Binding-site contacts:
Ligand atom C19 contacts residue PHE236 of chain 1.B at 3.5 Å (hydrophobic).
Ligand atom N3 contacts residue ILE192 of chain 1.B at 3.8 Å.
Ligand atom C21 contacts residue PHE236 of chain 1.B at 3.4 Å (hydrophobic).
Ligand atom C11 contacts residue TYR157 of chain 1.B at 3.6 Å (hydrophobic).
Ligand atom N4 contacts residue ILE192 of chain 1.B at 3.6 Å.
Ligand atom C22 contacts residue PHE236 of chain 1.B at 3.9 Å (hydrophobic).
Ligand atom C9 contacts residue ILE108 of chain 1.B at 3.5 Å (hydrophobic).
Ligand atom C7 contacts residue PHE132 of chain 1.B at 3.6 Å (hydrophobic).
Ligand atom O25 contacts residue TYR110 of chain 1.B at 3.0 Å.
Ligand atom C1 contacts residue ILE155 of chain 1.B at 3.7 Å (hydrophobic).
Ligand atom C23 contacts residue PHE236 of chain 1.B at 3.5 Å (hydrophobic).
Ligand atom C21 contacts residue TYR203 of chain 1.B at 3.8 Å (hydrophobic).
Ligand atom C26 contacts residue THR109 of chain 1.B at 3.7 Å.
Ligand atom C27 contacts residue THR109 of chain 1.B at 3.5 Å.
Ligand atom C23 contacts residue TYR110 of chain 1.B at 3.3 Å (hydrophobic).
Ligand atom C13 contacts residue VAL197 of chain 1.B at 3.6 Å (hydrophobic).
Ligand atom C1 contacts residue PRO179 of chain 1.B at 3.9 Å (hydrophobic).
Ligand atom C10 contacts residue VAL194 of chain 1.B at 3.7 Å (hydrophobic).
Ligand atom C20 contacts residue PHE236 of chain 1.B at 3.2 Å (hydrophobic).
Ligand atom C3 contacts residue ALA24 of chain 1.D at 3.7 Å (hydrophobic).
Ligand atom C4 contacts residue ALA24 of chain 1.D at 3.8 Å (hydrophobic).
Ligand atom C12 contacts residue PHE236 of chain 1.B at 3.8 Å (hydrophobic).
Ligand atom C22 contacts residue TYR203 of chain 1.B at 3.5 Å (hydrophobic).
Ligand atom C8 contacts residue ILE108 of chain 1.B at 3.8 Å (hydrophobic).
Ligand atom C10 contacts residue TYR157 of chain 1.B at 3.6 Å (hydrophobic).
Ligand atom C14 contacts residue PHE236 of chain 1.B at 3.9 Å (hydrophobic).
Ligand atom N4 contacts residue LEU239 of chain 1.B at 3.8 Å.
Ligand atom O24 contacts residue PHE236 of chain 1.B at 3.7 Å.
Ligand atom N6 contacts residue VAL194 of chain 1.B at 3.7 Å.
Ligand atom C3 contacts residue TYR157 of chain 1.B at 3.5 Å (hydrophobic).
Ligand atom O24 contacts residue TYR110 of chain 1.B at 3.9 Å.
Ligand atom C3 contacts residue PRO179 of chain 1.B at 3.7 Å (hydrophobic).
Ligand atom C8 contacts residue PHE132 of chain 1.B at 3.4 Å (hydrophobic).
Ligand atom C11 contacts residue VAL194 of chain 1.B at 3.7 Å (hydrophobic).
Ligand atom C14 contacts residue VAL197 of chain 1.B at 3.6 Å (hydrophobic).
Ligand atom C1 contacts residue ILE181 of chain 1.B at 3.4 Å (hydrophobic).
Ligand atom C4 contacts residue TYR157 of chain 1.B at 3.4 Å (hydrophobic).
Ligand atom C19 contacts residue TYR110 of chain 1.B at 3.7 Å (hydrophobic).
Ligand atom C20 contacts residue TYR110 of chain 1.B at 3.5 Å (hydrophobic).
Ligand atom C9 contacts residue TYR157 of chain 1.B at 3.8 Å (hydrophobic).

Sequence of chain 1.D:
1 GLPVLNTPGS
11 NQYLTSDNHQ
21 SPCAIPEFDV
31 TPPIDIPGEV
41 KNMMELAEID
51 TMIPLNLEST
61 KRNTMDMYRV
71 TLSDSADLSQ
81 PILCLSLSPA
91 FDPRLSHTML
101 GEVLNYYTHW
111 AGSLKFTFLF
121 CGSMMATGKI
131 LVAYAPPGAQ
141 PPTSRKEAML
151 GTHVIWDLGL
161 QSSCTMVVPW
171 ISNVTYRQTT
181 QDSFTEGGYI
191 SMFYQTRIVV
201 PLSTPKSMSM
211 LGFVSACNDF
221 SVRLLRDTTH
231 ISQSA

Sequence of chain 1.B:
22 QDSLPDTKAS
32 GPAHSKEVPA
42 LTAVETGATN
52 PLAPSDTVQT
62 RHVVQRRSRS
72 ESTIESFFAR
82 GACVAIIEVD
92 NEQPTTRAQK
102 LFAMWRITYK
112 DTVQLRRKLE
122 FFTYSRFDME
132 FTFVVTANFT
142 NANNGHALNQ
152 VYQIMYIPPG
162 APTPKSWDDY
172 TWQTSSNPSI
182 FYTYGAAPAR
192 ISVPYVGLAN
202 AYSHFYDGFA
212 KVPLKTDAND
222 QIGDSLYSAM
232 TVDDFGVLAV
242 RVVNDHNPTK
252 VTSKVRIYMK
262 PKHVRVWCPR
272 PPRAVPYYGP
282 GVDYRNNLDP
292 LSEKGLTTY

The protein below binds the small molecule below.
Small molecule (SMILES): CCOC(=O)c1ccc(OCCCCC2CCN(c3ccc(C)nn3)CC2)cc1

Sequence of chain 2.D:
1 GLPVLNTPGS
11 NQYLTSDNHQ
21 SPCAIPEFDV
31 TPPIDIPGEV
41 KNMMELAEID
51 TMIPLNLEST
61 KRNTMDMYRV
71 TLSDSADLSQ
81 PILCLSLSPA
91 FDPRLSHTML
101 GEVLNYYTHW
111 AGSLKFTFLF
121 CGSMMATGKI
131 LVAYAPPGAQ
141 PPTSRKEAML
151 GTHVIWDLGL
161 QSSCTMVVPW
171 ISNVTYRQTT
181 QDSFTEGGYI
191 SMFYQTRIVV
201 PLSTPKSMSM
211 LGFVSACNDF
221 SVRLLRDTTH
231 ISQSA